A protein and the small-molecule ligand that binds it are described below.
Small molecule (SMILES): CCNC(=O)c1cc2c(-c3cc(OCCN(CC)CC)c(Cl)cc3Cl)nc(N)nc2s1

Sequence of chain 1.A:
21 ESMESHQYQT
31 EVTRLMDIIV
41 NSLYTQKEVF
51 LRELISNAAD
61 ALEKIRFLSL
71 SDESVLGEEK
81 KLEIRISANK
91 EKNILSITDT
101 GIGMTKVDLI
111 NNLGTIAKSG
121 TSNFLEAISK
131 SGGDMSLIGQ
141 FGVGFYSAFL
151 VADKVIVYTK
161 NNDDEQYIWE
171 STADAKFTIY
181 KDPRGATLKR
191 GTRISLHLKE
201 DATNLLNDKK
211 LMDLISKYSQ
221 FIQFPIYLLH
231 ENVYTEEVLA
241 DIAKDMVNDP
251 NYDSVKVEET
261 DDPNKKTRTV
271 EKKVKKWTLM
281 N

Binding-site contacts:
Ligand atom CAB contacts residue ASN112 of chain 1.A at 3.3 Å.
Ligand atom N3 contacts residue THR192 of chain 1.A at 3.4 Å (h-bond).
Ligand atom NAD contacts residue THR192 of chain 1.A at 3.8 Å.
Ligand atom NAR contacts residue MET104 of chain 1.A at 3.8 Å.
Ligand atom N1 contacts residue ASN57 of chain 1.A at 3.9 Å.
Ligand atom CLAG contacts residue ILE194 of chain 1.A at 3.6 Å.
Ligand atom CAJ contacts residue MET104 of chain 1.A at 3.7 Å (hydrophobic).
Ligand atom NBE contacts residue ASN112 of chain 1.A at 3.6 Å (h-bond).
Ligand atom CAK contacts residue GLY103 of chain 1.A at 3.7 Å.
Ligand atom SAT contacts residue ILE102 of chain 1.A at 3.6 Å.
Ligand atom NAD contacts residue ASP99 of chain 1.A at 2.9 Å (salt-bridge).
Ligand atom C4 contacts residue ALA61 of chain 1.A at 3.7 Å (hydrophobic).
Ligand atom OAS contacts residue GLY142 of chain 1.A at 3.8 Å.
Ligand atom CAU contacts residue ASN112 of chain 1.A at 3.9 Å.
Ligand atom SAT contacts residue ALA61 of chain 1.A at 3.8 Å.
Ligand atom CAB contacts residue ILE116 of chain 1.A at 3.4 Å (hydrophobic).
Ligand atom CAH contacts residue PHE145 of chain 1.A at 3.8 Å (hydrophobic).
Ligand atom C4 contacts residue THR192 of chain 1.A at 3.9 Å.
Ligand atom CAU contacts residue MET104 of chain 1.A at 3.5 Å (hydrophobic).
Ligand atom C2 contacts residue ASP99 of chain 1.A at 3.9 Å.
Ligand atom CLAF contacts residue PHE145 of chain 1.A at 3.8 Å.
Ligand atom CAO contacts residue GLY142 of chain 1.A at 3.6 Å.
Ligand atom CAA contacts residue GLY103 of chain 1.A at 3.2 Å.
Ligand atom CAZ contacts residue MET104 of chain 1.A at 3.5 Å (hydrophobic).
Ligand atom CAA contacts residue ASP108 of chain 1.A at 3.1 Å.
Ligand atom CAL contacts residue ASN112 of chain 1.A at 3.8 Å.
Ligand atom CAA contacts residue ILE102 of chain 1.A at 3.6 Å (hydrophobic).
Ligand atom C5 contacts residue MET104 of chain 1.A at 3.7 Å (hydrophobic).
Ligand atom CLAF contacts residue ILE116 of chain 1.A at 3.3 Å.
Ligand atom OAE contacts residue MET104 of chain 1.A at 3.9 Å.
Ligand atom NAR contacts residue ILE102 of chain 1.A at 3.7 Å.
Ligand atom OAE contacts residue ASN112 of chain 1.A at 3.0 Å (h-bond).
Ligand atom SAT contacts residue GLY103 of chain 1.A at 3.6 Å (h-bond).
Ligand atom CLAG contacts residue MET104 of chain 1.A at 3.6 Å.
Ligand atom CAJ contacts residue ASN112 of chain 1.A at 3.9 Å.
Ligand atom N3 contacts residue ALA61 of chain 1.A at 3.4 Å.
Ligand atom CAM contacts residue ASN112 of chain 1.A at 3.2 Å.
Ligand atom NAR contacts residue GLY103 of chain 1.A at 3.1 Å (h-bond).
Ligand atom CAA contacts residue ASN161 of chain 1.A at 3.5 Å.
Ligand atom CAK contacts residue ASP108 of chain 1.A at 3.6 Å.